Binding-site contacts:
Ligand atom O7 contacts residue ASN179 of chain 1.D at 3.7 Å.
Ligand atom O5 contacts residue ALA147 of chain 1.D at 4.0 Å.
Ligand atom C8 contacts residue GLY178 of chain 1.D at 3.9 Å.
Ligand atom C4 contacts residue ASN179 of chain 1.D at 4.3 Å.
Ligand atom O7 contacts residue HIS146 of chain 1.D at 3.4 Å (h-bond).
Ligand atom C1 contacts residue HIS146 of chain 1.D at 3.5 Å.
Ligand atom C7 contacts residue ASN179 of chain 1.D at 3.6 Å.
Ligand atom C5 contacts residue ASN179 of chain 1.D at 3.6 Å.
Ligand atom C2 contacts residue HIS146 of chain 1.D at 3.8 Å.
Ligand atom N2 contacts residue HIS146 of chain 1.D at 4.3 Å.
Ligand atom C7 contacts residue GLY178 of chain 1.D at 4.3 Å.
Ligand atom N2 contacts residue ASN179 of chain 1.D at 3.1 Å (h-bond).
Ligand atom O5 contacts residue ASN179 of chain 1.D at 2.3 Å (h-bond).
Ligand atom O5 contacts residue HIS146 of chain 1.D at 3.8 Å.
Ligand atom C3 contacts residue ASN179 of chain 1.D at 3.8 Å.
Ligand atom C2 contacts residue ASN179 of chain 1.D at 2.5 Å.
Ligand atom C7 contacts residue HIS146 of chain 1.D at 4.1 Å.
Ligand atom C1 contacts residue ASN179 of chain 1.D at 1.4 Å.
Ligand atom O7 contacts residue GLY178 of chain 1.D at 4.3 Å.
Ligand atom O6 contacts residue ALA147 of chain 1.D at 3.5 Å.

The small molecule below binds the protein below.
Small molecule (SMILES): CC(=O)N[C@@H]1[C@@H](O)[C@H](O)[C@@H](CO)O[C@H]1O

Sequence of chain 1.D:
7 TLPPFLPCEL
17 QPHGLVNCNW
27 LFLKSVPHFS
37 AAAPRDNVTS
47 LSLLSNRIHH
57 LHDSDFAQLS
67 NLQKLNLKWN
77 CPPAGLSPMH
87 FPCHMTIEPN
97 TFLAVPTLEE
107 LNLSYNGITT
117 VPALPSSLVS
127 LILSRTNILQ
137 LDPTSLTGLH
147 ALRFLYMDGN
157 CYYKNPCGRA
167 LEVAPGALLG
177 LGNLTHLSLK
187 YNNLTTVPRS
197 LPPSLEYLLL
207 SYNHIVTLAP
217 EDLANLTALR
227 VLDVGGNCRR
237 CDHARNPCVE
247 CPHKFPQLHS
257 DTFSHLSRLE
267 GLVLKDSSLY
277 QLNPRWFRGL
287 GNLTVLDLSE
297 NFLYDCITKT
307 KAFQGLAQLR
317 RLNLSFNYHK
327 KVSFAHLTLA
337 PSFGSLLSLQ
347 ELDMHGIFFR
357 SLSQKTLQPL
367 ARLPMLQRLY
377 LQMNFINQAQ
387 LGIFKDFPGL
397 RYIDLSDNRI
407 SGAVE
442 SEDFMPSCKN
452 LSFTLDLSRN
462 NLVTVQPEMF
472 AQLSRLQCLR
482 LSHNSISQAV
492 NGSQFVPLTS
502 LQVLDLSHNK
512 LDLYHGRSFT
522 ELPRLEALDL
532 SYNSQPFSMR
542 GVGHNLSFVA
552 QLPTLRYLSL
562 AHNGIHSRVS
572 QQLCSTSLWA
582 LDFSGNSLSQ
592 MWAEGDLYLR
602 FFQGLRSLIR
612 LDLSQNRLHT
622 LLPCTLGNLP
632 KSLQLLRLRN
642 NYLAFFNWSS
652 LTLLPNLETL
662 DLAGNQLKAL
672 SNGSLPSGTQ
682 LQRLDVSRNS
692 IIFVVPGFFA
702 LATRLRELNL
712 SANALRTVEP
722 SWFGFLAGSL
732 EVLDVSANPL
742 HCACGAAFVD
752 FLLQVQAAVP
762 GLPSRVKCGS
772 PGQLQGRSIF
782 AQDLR